The small molecule below binds the protein below.
Small molecule (SMILES): CC(=O)N[C@@H]1[C@@H](O)[C@H](O)[C@@H](CO)O[C@H]1O

Sequence of chain 1.B:
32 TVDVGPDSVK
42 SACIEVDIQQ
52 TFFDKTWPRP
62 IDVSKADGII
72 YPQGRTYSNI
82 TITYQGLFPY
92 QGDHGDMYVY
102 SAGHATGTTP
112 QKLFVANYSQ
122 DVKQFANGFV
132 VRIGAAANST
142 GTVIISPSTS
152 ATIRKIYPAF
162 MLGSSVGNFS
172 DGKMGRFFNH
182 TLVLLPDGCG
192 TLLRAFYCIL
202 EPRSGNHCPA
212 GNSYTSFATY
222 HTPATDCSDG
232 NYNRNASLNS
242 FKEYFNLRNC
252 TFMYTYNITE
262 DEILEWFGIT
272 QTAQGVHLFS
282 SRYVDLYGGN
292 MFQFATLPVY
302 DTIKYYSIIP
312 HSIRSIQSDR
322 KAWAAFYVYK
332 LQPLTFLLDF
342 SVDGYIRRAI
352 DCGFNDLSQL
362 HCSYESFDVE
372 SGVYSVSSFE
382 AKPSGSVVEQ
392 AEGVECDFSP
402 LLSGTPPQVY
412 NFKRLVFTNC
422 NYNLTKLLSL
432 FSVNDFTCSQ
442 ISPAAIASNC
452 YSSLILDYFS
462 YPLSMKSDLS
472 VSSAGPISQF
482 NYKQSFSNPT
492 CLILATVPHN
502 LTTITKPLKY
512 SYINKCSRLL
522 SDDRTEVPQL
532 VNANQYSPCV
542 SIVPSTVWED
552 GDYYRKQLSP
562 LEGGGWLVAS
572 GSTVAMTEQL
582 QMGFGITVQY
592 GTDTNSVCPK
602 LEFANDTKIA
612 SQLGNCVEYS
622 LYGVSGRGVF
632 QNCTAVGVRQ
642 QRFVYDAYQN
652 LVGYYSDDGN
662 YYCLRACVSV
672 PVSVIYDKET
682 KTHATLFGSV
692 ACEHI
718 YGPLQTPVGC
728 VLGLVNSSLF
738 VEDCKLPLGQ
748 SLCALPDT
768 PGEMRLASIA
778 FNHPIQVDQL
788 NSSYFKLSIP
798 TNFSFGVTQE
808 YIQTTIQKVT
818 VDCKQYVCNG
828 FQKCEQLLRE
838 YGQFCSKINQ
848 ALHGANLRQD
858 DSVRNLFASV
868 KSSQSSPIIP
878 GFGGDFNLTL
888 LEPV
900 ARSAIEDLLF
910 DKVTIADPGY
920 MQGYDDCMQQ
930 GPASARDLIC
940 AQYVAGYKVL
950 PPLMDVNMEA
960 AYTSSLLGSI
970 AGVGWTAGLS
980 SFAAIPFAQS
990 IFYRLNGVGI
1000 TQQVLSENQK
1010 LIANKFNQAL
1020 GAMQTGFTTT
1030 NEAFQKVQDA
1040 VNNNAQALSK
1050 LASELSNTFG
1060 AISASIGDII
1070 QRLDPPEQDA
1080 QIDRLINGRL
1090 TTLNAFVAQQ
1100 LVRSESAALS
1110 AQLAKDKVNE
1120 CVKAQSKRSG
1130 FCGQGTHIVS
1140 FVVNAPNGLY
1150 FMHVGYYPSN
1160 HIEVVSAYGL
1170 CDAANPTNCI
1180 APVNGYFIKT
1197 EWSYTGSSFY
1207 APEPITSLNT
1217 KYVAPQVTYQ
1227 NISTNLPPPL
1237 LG

Binding-site contacts:
Ligand atom O5 contacts residue ASN799 of chain 1.B at 2.4 Å (h-bond).
Ligand atom C8 contacts residue THR798 of chain 1.B at 4.2 Å.
Ligand atom C8 contacts residue ASN799 of chain 1.B at 4.3 Å.
Ligand atom C3 contacts residue ASN799 of chain 1.B at 3.8 Å.
Ligand atom C1 contacts residue ASN1159 of chain 1.B at 4.4 Å.
Ligand atom C4 contacts residue ASN799 of chain 1.B at 4.2 Å.
Ligand atom O7 contacts residue ASN1159 of chain 1.B at 3.7 Å.
Ligand atom C1 contacts residue ASN799 of chain 1.B at 1.4 Å.
Ligand atom C2 contacts residue ASN799 of chain 1.B at 2.5 Å.
Ligand atom N2 contacts residue ASN799 of chain 1.B at 2.8 Å (h-bond).
Ligand atom C7 contacts residue ASN799 of chain 1.B at 3.2 Å.
Ligand atom C5 contacts residue ASN799 of chain 1.B at 3.7 Å.
Ligand atom O7 contacts residue ASN799 of chain 1.B at 3.4 Å (h-bond).